Binding-site contacts:
Ligand atom O6' contacts residue ASN84 of chain 1.B at 3.1 Å (h-bond).
Ligand atom O4D contacts residue LEU172 of chain 1.B at 3.2 Å.
Ligand atom C5D contacts residue LEU175 of chain 1.B at 3.1 Å (hydrophobic).
Ligand atom C2D contacts residue LEU172 of chain 1.B at 3.1 Å (hydrophobic).
Ligand atom O2B contacts residue TYR349 of chain 1.B at 3.4 Å (h-bond).
Ligand atom O2D contacts residue TRP160 of chain 1.B at 2.8 Å (h-bond).
Ligand atom C6 contacts residue TYR155 of chain 1.B at 3.4 Å (hydrophobic).
Ligand atom O1B contacts residue TYR314 of chain 1.B at 2.4 Å (h-bond).
Ligand atom PB contacts residue TYR314 of chain 1.B at 3.5 Å.
Ligand atom O2B contacts residue TYR314 of chain 1.B at 2.9 Å.
Ligand atom O4 contacts residue LEU97 of chain 1.B at 3.5 Å.
Ligand atom O3B contacts residue ARG280 of chain 1.B at 3.5 Å (salt-bridge).
Ligand atom O1B contacts residue ARG280 of chain 1.B at 2.9 Å (salt-bridge).
Ligand atom O2 contacts residue PHE152 of chain 1.B at 2.5 Å.
Ligand atom C4' contacts residue FDA1 of chain 1.E at 3.5 Å.
Ligand atom O5' contacts residue ARG280 of chain 1.B at 3.5 Å (salt-bridge).
Ligand atom N1 contacts residue TYR155 of chain 1.B at 3.3 Å.
Ligand atom C2 contacts residue PHE152 of chain 1.B at 2.9 Å (hydrophobic).
Ligand atom O4 contacts residue ASN270 of chain 1.B at 2.7 Å (h-bond).
Ligand atom PA contacts residue ARG174 of chain 1.B at 3.3 Å.
Ligand atom O2A contacts residue ARG174 of chain 1.B at 2.5 Å (salt-bridge).
Ligand atom C4 contacts residue ASN270 of chain 1.B at 3.5 Å.
Ligand atom N3 contacts residue PHE152 of chain 1.B at 3.3 Å.
Ligand atom C5 contacts residue TYR155 of chain 1.B at 3.4 Å (hydrophobic).
Ligand atom O4' contacts residue FDA1 of chain 1.E at 2.4 Å (h-bond).
Ligand atom O4' contacts residue ILE61 of chain 1.B at 3.0 Å.
Ligand atom N1 contacts residue PHE152 of chain 1.B at 3.5 Å.
Ligand atom C6' contacts residue PRO59 of chain 1.B at 3.4 Å (hydrophobic).
Ligand atom N3 contacts residue TYR155 of chain 1.B at 3.0 Å.
Ligand atom O1A contacts residue TYR185 of chain 1.B at 3.2 Å (h-bond).
Ligand atom C1D contacts residue LEU172 of chain 1.B at 2.6 Å (hydrophobic).
Ligand atom C2 contacts residue TYR155 of chain 1.B at 3.0 Å (hydrophobic).
Ligand atom O2 contacts residue TYR155 of chain 1.B at 3.5 Å.
Ligand atom O2' contacts residue TYR349 of chain 1.B at 2.5 Å (h-bond).
Ligand atom C2' contacts residue FDA1 of chain 1.E at 3.5 Å.
Ligand atom C4 contacts residue TYR155 of chain 1.B at 3.4 Å (hydrophobic).
Ligand atom O2B contacts residue ARG174 of chain 1.B at 3.4 Å (salt-bridge).
Ligand atom O2D contacts residue LEU172 of chain 1.B at 2.5 Å.
Ligand atom O3D contacts residue TRP160 of chain 1.B at 3.2 Å.
Ligand atom O3' contacts residue PHE186 of chain 1.B at 3.0 Å.

The small molecule below binds the protein below.
Small molecule (SMILES): O=c1ccn([C@@H]2O[C@H](CO[P](=O)(O)O[P](=O)(O)O[C@H]3O[C@H](CO)[C@H](O)[C@H](O)[C@H]3O)[C@@H](O)[C@H]2O)c(=O)[nH]1

Sequence of chain 1.B:
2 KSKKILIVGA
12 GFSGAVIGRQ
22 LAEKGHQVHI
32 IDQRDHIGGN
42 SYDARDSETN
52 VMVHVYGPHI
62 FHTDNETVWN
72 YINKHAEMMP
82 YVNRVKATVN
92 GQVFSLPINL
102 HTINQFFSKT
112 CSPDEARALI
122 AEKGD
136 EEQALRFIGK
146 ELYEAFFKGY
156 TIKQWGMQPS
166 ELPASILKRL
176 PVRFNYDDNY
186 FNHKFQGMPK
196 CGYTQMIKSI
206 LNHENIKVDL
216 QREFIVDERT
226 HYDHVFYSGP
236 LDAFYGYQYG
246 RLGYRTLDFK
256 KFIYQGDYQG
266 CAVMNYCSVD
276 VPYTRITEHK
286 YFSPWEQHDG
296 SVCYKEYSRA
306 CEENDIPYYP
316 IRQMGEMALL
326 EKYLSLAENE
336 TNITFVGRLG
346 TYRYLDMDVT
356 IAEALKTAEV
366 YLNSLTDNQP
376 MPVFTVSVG